Sequence of chain 1.B:
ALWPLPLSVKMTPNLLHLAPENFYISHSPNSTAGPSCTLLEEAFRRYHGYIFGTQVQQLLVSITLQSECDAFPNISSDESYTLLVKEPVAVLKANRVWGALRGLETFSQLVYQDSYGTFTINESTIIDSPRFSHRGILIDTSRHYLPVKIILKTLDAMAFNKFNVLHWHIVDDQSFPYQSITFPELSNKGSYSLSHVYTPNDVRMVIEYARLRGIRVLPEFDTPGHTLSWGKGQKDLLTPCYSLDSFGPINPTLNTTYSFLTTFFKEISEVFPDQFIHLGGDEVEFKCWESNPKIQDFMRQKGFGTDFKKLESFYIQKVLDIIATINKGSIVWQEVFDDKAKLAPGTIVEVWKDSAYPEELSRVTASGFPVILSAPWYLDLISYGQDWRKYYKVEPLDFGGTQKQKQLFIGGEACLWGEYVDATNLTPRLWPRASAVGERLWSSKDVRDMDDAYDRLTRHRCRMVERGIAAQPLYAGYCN

The small molecule below binds the protein below.
Small molecule (SMILES): CC(=O)N[C@H]1NC[C@H](CO)[C@H](O)[C@@H]1O

Binding-site contacts:
Ligand atom C5 contacts residue TRP440 of chain 1.B at 3.7 Å (hydrophobic).
Ligand atom O6 contacts residue LEU404 of chain 1.B at 3.9 Å.
Ligand atom C7 contacts residue TYR401 of chain 1.B at 3.5 Å (hydrophobic).
Ligand atom C2 contacts residue GLU306 of chain 1.B at 3.2 Å.
Ligand atom C8 contacts residue ASP305 of chain 1.B at 3.5 Å.
Ligand atom C6 contacts residue TYR407 of chain 2.B at 3.8 Å (hydrophobic).
Ligand atom O7 contacts residue TYR401 of chain 1.B at 2.6 Å (h-bond).
Ligand atom C6 contacts residue TRP440 of chain 1.B at 4.0 Å (hydrophobic).
Ligand atom O3 contacts residue ARG162 of chain 1.B at 3.1 Å (salt-bridge).
Ligand atom C8 contacts residue TRP440 of chain 1.B at 3.8 Å (hydrophobic).
Ligand atom N2 contacts residue ASP305 of chain 1.B at 2.9 Å (salt-bridge).
Ligand atom C8 contacts residue TRP375 of chain 1.B at 3.6 Å (hydrophobic).
Ligand atom C2 contacts residue ASP305 of chain 1.B at 3.9 Å.
Ligand atom C7 contacts residue TRP440 of chain 1.B at 3.6 Å (hydrophobic).
Ligand atom O4 contacts residue ARG162 of chain 1.B at 3.5 Å (salt-bridge).
Ligand atom O3 contacts residue TRP440 of chain 1.B at 3.4 Å.
Ligand atom C4 contacts residue TRP440 of chain 1.B at 3.6 Å (hydrophobic).
Ligand atom O6 contacts residue TRP440 of chain 1.B at 4.2 Å.
Ligand atom C6 contacts residue ASP403 of chain 1.B at 3.2 Å.
Ligand atom O6 contacts residue TYR407 of chain 2.B at 3.9 Å.
Ligand atom O6 contacts residue TYR401 of chain 1.B at 3.9 Å.
Ligand atom C7 contacts residue TRP375 of chain 1.B at 3.9 Å (hydrophobic).
Ligand atom C6 contacts residue GLU442 of chain 1.B at 3.9 Å.
Ligand atom C8 contacts residue TRP356 of chain 1.B at 3.4 Å (hydrophobic).
Ligand atom C3 contacts residue TRP440 of chain 1.B at 3.5 Å (hydrophobic).
Ligand atom O3 contacts residue HIS245 of chain 1.B at 4.1 Å.
Ligand atom N2 contacts residue GLU306 of chain 1.B at 3.5 Å (salt-bridge).
Ligand atom O7 contacts residue TRP375 of chain 1.B at 3.4 Å.
Ligand atom N2 contacts residue TRP375 of chain 1.B at 4.1 Å.
Ligand atom C4 contacts residue ARG162 of chain 1.B at 3.9 Å.
Ligand atom C9 contacts residue GLU306 of chain 1.B at 3.7 Å.
Ligand atom C3 contacts residue ARG162 of chain 1.B at 4.1 Å.
Ligand atom C8 contacts residue TYR401 of chain 1.B at 3.6 Å (hydrophobic).
Ligand atom N1 contacts residue TRP375 of chain 1.B at 3.7 Å.
Ligand atom O7 contacts residue TRP440 of chain 1.B at 3.3 Å.
Ligand atom O6 contacts residue ASP403 of chain 1.B at 2.7 Å (salt-bridge).
Ligand atom O4 contacts residue GLU442 of chain 1.B at 2.6 Å (salt-bridge).
Ligand atom N1 contacts residue GLU306 of chain 1.B at 2.8 Å (salt-bridge).
Ligand atom C4 contacts residue GLU442 of chain 1.B at 3.6 Å.
Ligand atom C7 contacts residue ASP305 of chain 1.B at 3.6 Å.

Sequence of chain 2.B:
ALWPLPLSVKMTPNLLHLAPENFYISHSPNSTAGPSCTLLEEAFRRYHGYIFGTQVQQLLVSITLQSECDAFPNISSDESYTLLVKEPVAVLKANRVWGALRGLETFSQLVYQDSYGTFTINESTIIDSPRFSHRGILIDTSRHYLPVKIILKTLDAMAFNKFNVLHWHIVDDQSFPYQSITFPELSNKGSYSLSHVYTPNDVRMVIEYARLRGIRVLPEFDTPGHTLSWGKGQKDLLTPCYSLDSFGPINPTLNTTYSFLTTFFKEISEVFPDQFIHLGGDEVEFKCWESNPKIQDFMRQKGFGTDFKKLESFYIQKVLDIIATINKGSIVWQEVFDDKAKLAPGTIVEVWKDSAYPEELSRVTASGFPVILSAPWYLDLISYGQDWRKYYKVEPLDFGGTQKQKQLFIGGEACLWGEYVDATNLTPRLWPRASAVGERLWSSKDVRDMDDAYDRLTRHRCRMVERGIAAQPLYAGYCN